Sequence of chain 2.A:
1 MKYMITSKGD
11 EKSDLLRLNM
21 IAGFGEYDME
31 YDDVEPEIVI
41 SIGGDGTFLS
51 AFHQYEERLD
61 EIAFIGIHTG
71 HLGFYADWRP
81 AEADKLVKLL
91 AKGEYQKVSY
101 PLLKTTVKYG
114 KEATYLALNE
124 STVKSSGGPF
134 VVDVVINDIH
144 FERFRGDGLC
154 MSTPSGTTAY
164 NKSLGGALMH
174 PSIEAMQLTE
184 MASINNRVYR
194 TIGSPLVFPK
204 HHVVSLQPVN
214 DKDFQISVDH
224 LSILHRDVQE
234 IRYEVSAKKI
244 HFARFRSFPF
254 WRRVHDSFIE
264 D

Sequence of chain 3.A:
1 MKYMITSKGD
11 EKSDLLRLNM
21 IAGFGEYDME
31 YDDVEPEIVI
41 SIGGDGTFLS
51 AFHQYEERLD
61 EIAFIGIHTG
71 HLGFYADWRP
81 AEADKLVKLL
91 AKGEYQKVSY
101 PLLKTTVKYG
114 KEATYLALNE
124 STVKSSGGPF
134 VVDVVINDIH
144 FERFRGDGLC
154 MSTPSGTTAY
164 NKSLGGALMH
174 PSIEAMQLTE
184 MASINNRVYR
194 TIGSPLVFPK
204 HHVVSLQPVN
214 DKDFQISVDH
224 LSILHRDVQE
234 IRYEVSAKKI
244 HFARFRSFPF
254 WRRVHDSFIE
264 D

Binding-site contacts:
Ligand atom OBJ contacts residue GLU123 of chain 2.A at 2.6 Å (salt-bridge).
Ligand atom N1 contacts residue ILE187 of chain 3.A at 3.3 Å.
Ligand atom NAX contacts residue TYR75 of chain 2.A at 3.5 Å (h-bond).
Ligand atom OBJ contacts residue ASN122 of chain 2.A at 3.4 Å (h-bond).
Ligand atom N1 contacts residue SER166 of chain 2.A at 3.3 Å (h-bond).
Ligand atom CAL contacts residue GLY46 of chain 2.A at 3.6 Å.
Ligand atom NAX contacts residue ASN122 of chain 2.A at 3.1 Å (h-bond).
Ligand atom N6 contacts residue ASP150 of chain 3.A at 3.0 Å (salt-bridge).
Ligand atom CAG contacts residue TYR163 of chain 2.A at 3.7 Å (hydrophobic).
Ligand atom CAU contacts residue THR161 of chain 2.A at 3.5 Å.
Ligand atom N1 contacts residue ALA185 of chain 3.A at 3.6 Å (h-bond).
Ligand atom N3 contacts residue TYR163 of chain 2.A at 3.4 Å.
Ligand atom NAP contacts residue ASP45 of chain 2.A at 3.6 Å.
Ligand atom CAH contacts residue GLU123 of chain 2.A at 3.4 Å.
Ligand atom OBJ contacts residue ALA162 of chain 2.A at 3.2 Å.
Ligand atom OBJ contacts residue TYR163 of chain 2.A at 3.3 Å (h-bond).
Ligand atom OBI contacts residue ASN122 of chain 2.A at 3.3 Å (h-bond).
Ligand atom OBI contacts residue GLU123 of chain 2.A at 2.7 Å (salt-bridge).
Ligand atom CAG contacts residue GLU123 of chain 2.A at 3.4 Å.
Ligand atom C2 contacts residue ILE187 of chain 3.A at 3.5 Å (hydrophobic).
Ligand atom N6 contacts residue TYR163 of chain 2.A at 3.6 Å.
Ligand atom CAS contacts residue THR161 of chain 2.A at 3.2 Å.
Ligand atom CAN contacts residue ASP45 of chain 2.A at 3.6 Å.
Ligand atom N6 contacts residue ALA185 of chain 3.A at 3.0 Å (h-bond).
Ligand atom C2 contacts residue TYR163 of chain 2.A at 3.7 Å (hydrophobic).
Ligand atom NAT contacts residue THR161 of chain 2.A at 2.6 Å (h-bond).
Ligand atom C6 contacts residue TYR163 of chain 2.A at 3.6 Å (hydrophobic).
Ligand atom O2' contacts residue HIS71 of chain 2.A at 3.7 Å.
Ligand atom CAS contacts residue PHE74 of chain 2.A at 3.3 Å (hydrophobic).
Ligand atom O3' contacts residue ASN189 of chain 3.A at 3.1 Å (h-bond).
Ligand atom NAT contacts residue PHE74 of chain 2.A at 3.5 Å.
Ligand atom CAO contacts residue ASN122 of chain 2.A at 3.7 Å.
Ligand atom NAX contacts residue SER158 of chain 2.A at 3.1 Å (h-bond).
Ligand atom CAQ contacts residue ASP45 of chain 2.A at 3.7 Å.
Ligand atom C2 contacts residue SER166 of chain 2.A at 3.1 Å.
Ligand atom O2' contacts residue ASP45 of chain 2.A at 3.2 Å (salt-bridge).
Ligand atom CAU contacts residue ALA162 of chain 2.A at 3.5 Å (hydrophobic).
Ligand atom NAW contacts residue ASN122 of chain 2.A at 2.9 Å (h-bond).
Ligand atom CAO contacts residue ASP45 of chain 2.A at 3.7 Å.
Ligand atom CAV contacts residue ALA162 of chain 2.A at 3.5 Å (hydrophobic).

This small molecule binds to this protein.
Small molecule (SMILES): Nc1ncnc2c1ncn2[C@@H]1O[C@H](CNCC#Cc2nc3c(N)ncnc3n2[C@@H]2O[C@H](CO)[C@@H](O)[C@H]2O)[C@@H](O)[C@H]1O